Binding-site contacts:
Ligand atom O11 contacts residue SER132 of chain 1.B at 2.8 Å (h-bond).
Ligand atom C contacts residue SER135 of chain 1.B at 3.3 Å.
Ligand atom C31 contacts residue VAL163 of chain 1.B at 3.6 Å (hydrophobic).
Ligand atom CB contacts residue SER135 of chain 1.B at 3.6 Å.
Ligand atom CG2 contacts residue SER135 of chain 1.B at 3.1 Å.
Ligand atom O1 contacts residue SER134 of chain 1.B at 3.2 Å.
Ligand atom C8 contacts residue ILE231 of chain 1.B at 3.3 Å (hydrophobic).
Ligand atom CG1 contacts residue LYS156 of chain 1.B at 3.6 Å.
Ligand atom N21 contacts residue CYS161 of chain 1.B at 3.6 Å (h-bond).
Ligand atom CG11 contacts residue SER135 of chain 1.B at 3.3 Å.
Ligand atom C11 contacts residue HIS63 of chain 1.B at 3.4 Å.
Ligand atom C11 contacts residue SER132 of chain 1.B at 2.4 Å.
Ligand atom N21 contacts residue SER132 of chain 1.B at 3.4 Å (h-bond).
Ligand atom N contacts residue SER135 of chain 1.B at 2.6 Å (h-bond).
Ligand atom O3 contacts residue SER132 of chain 1.B at 2.3 Å (h-bond).
Ligand atom N2 contacts residue LEU133 of chain 1.B at 3.0 Å (h-bond).
Ligand atom CB3 contacts residue ARG165 of chain 1.B at 3.4 Å.
Ligand atom N2 contacts residue SER132 of chain 1.B at 2.6 Å (h-bond).
Ligand atom CG11 contacts residue ARG136 of chain 1.B at 3.6 Å.
Ligand atom CA contacts residue SER135 of chain 1.B at 3.1 Å.
Ligand atom N2 contacts residue HIS63 of chain 1.B at 3.5 Å (h-bond).
Ligand atom O3 contacts residue ARG165 of chain 1.B at 2.8 Å (salt-bridge).
Ligand atom CG2 contacts residue LYS156 of chain 1.B at 3.1 Å.
Ligand atom CA3 contacts residue ARG165 of chain 1.B at 3.5 Å.
Ligand atom N21 contacts residue ARG165 of chain 1.B at 3.6 Å.
Ligand atom O2 contacts residue ARG165 of chain 1.B at 3.1 Å.
Ligand atom N21 contacts residue VAL163 of chain 1.B at 3.5 Å (h-bond).
Ligand atom CG contacts residue SER134 of chain 1.B at 3.5 Å.
Ligand atom CE2 contacts residue LYS156 of chain 1.B at 3.4 Å.
Ligand atom CB3 contacts residue SER132 of chain 1.B at 3.2 Å.
Ligand atom C3 contacts residue SER132 of chain 1.B at 1.4 Å.
Ligand atom CA2 contacts residue LEU133 of chain 1.B at 3.5 Å (hydrophobic).
Ligand atom O3 contacts residue GLY164 of chain 1.B at 3.2 Å.
Ligand atom CB2 contacts residue HIS63 of chain 1.B at 3.6 Å.
Ligand atom O1 contacts residue SER135 of chain 1.B at 2.8 Å (h-bond).
Ligand atom O11 contacts residue HIS63 of chain 1.B at 2.6 Å (h-bond).
Ligand atom CG2 contacts residue SER134 of chain 1.B at 3.2 Å.
Ligand atom C9 contacts residue ILE231 of chain 1.B at 3.5 Å (hydrophobic).
Ligand atom CA3 contacts residue SER132 of chain 1.B at 2.4 Å.
Ligand atom OD1 contacts residue SER134 of chain 1.B at 2.5 Å (h-bond).

Sequence of chain 1.B:
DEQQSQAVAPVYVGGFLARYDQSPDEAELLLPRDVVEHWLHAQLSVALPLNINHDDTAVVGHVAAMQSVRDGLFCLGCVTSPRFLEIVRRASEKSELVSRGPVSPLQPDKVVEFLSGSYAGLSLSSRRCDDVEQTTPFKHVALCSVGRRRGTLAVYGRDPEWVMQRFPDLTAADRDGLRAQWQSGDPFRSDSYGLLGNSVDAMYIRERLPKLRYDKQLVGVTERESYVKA

This protein binds this small molecule.
Small molecule (SMILES): C[C@H](NC(=O)[C@H](CC(=O)n1cccc1)NC(=O)[C@@H](NC(=O)CC(C)(C)C)C(C)(C)C)[C@H](O)C(=O)NCc1ccc(I)cc1